Sequence of chain 1.A:
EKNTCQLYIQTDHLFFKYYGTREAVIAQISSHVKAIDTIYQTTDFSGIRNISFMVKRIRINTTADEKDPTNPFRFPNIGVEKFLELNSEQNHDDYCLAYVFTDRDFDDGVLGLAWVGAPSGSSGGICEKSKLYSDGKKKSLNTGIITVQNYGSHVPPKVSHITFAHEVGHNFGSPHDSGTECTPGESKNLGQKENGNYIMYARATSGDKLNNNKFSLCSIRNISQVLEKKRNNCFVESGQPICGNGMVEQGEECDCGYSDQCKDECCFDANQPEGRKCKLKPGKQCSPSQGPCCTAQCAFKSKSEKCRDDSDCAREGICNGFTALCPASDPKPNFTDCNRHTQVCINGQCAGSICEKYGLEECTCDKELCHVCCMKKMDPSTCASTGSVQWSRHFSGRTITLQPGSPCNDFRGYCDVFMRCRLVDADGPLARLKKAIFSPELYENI

This protein binds this small molecule.
Small molecule (SMILES): CNC(=O)[C@H](Cc1ccccc1)NC(=O)[C@H](CC(C)C)[C@H](CSc1cccs1)C(=O)NO

Binding-site contacts:
Ligand atom C17 contacts residue ARG215 of chain 1.A at 3.5 Å.
Ligand atom C16 contacts residue ASN162 of chain 1.A at 3.3 Å.
Ligand atom C13 contacts residue LEU123 of chain 1.A at 3.6 Å (hydrophobic).
Ligand atom C12 contacts residue THR175 of chain 1.A at 3.3 Å.
Ligand atom S1 contacts residue LEU125 of chain 1.A at 3.6 Å.
Ligand atom N3 contacts residue GLY121 of chain 1.A at 2.6 Å (h-bond).
Ligand atom O4 contacts residue ALA216 of chain 1.A at 3.1 Å (h-bond).
Ligand atom C13 contacts residue ALA214 of chain 1.A at 3.8 Å (hydrophobic).
Ligand atom C19 contacts residue ARG215 of chain 1.A at 3.4 Å.
Ligand atom O2 contacts residue ZN1 of chain 1.I at 2.1 Å.
Ligand atom O2 contacts residue HIS178 of chain 1.A at 3.2 Å.
Ligand atom N1 contacts residue HIS178 of chain 1.A at 3.7 Å.
Ligand atom C14 contacts residue GLY121 of chain 1.A at 3.8 Å.
Ligand atom C8 contacts residue ALA214 of chain 1.A at 3.5 Å (hydrophobic).
Ligand atom O1 contacts residue HIS188 of chain 1.A at 2.7 Å (h-bond).
Ligand atom O1 contacts residue ZN1 of chain 1.I at 1.9 Å.
Ligand atom N1 contacts residue ZN1 of chain 1.I at 2.6 Å.
Ligand atom O2 contacts residue HIS182 of chain 1.A at 3.2 Å.
Ligand atom C15 contacts residue GLY121 of chain 1.A at 3.6 Å.
Ligand atom C16 contacts residue ALA216 of chain 1.A at 3.6 Å (hydrophobic).
Ligand atom C11 contacts residue ALA214 of chain 1.A at 3.2 Å (hydrophobic).
Ligand atom C5 contacts residue LEU125 of chain 1.A at 3.5 Å (hydrophobic).
Ligand atom C22 contacts residue VAL122 of chain 1.A at 3.8 Å (hydrophobic).
Ligand atom N1 contacts residue GLU179 of chain 1.A at 3.0 Å (salt-bridge).
Ligand atom C2 contacts residue ZN1 of chain 1.I at 2.6 Å.
Ligand atom O4 contacts residue ARG215 of chain 1.A at 3.8 Å.
Ligand atom O1 contacts residue HIS178 of chain 1.A at 2.5 Å (h-bond).
Ligand atom O3 contacts residue VAL122 of chain 1.A at 3.2 Å.
Ligand atom C11 contacts residue ALA216 of chain 1.A at 3.4 Å (hydrophobic).
Ligand atom N1 contacts residue GLY124 of chain 1.A at 3.6 Å.
Ligand atom N2 contacts residue ALA214 of chain 1.A at 3.1 Å (h-bond).
Ligand atom C16 contacts residue GLY121 of chain 1.A at 3.5 Å.
Ligand atom C19 contacts residue ALA214 of chain 1.A at 3.3 Å (hydrophobic).
Ligand atom C11 contacts residue ARG215 of chain 1.A at 3.5 Å.
Ligand atom C23 contacts residue VAL122 of chain 1.A at 3.5 Å (hydrophobic).
Ligand atom O3 contacts residue LEU123 of chain 1.A at 2.5 Å (h-bond).
Ligand atom C12 contacts residue HIS178 of chain 1.A at 3.5 Å.
Ligand atom C2 contacts residue HIS178 of chain 1.A at 3.4 Å.
Ligand atom O2 contacts residue GLU179 of chain 1.A at 2.3 Å (salt-bridge).
Ligand atom C11 contacts residue TYR213 of chain 1.A at 3.1 Å (hydrophobic).